This small molecule binds to this protein.
Small molecule (SMILES): CSC[C@H](NC(=O)Cc1ccccc1)C(=O)N[C@@H](Cc1ccccc1)[C@H](O)C(=O)N1CSC(C)(C)[C@H]1C(=O)N[C@H]1c2ccccc2C[C@H]1O

Sequence of chain 1.C:
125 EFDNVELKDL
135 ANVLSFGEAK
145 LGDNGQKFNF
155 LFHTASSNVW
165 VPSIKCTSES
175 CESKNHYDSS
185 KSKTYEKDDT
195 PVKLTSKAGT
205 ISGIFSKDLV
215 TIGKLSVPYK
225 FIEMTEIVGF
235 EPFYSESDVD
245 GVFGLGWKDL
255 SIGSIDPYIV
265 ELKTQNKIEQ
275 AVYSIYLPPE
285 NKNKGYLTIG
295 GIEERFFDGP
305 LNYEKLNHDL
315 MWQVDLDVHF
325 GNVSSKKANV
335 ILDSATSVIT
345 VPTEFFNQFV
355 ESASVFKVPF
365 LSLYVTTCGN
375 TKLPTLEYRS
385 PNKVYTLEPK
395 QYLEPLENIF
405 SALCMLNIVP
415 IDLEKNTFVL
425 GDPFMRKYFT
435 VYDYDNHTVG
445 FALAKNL

Sequence of chain 1.D:
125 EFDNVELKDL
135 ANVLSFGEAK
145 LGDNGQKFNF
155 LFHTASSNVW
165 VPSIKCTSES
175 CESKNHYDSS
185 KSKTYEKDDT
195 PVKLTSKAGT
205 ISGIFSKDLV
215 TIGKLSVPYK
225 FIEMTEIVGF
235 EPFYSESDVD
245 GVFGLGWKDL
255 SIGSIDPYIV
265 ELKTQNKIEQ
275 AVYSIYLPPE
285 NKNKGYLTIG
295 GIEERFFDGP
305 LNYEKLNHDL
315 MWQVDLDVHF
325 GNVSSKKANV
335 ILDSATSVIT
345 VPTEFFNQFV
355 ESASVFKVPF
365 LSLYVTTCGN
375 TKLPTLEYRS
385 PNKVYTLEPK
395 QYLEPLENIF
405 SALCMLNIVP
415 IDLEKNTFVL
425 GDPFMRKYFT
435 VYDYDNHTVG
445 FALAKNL

Binding-site contacts:
Ligand atom C contacts residue GLU401 of chain 1.C at 3.6 Å.
Ligand atom CBO contacts residue MET315 of chain 1.D at 3.7 Å (hydrophobic).
Ligand atom CAS contacts residue LEU407 of chain 1.C at 3.7 Å (hydrophobic).
Ligand atom OAG contacts residue EDO1 of chain 1.X at 3.4 Å.
Ligand atom OAG contacts residue ALA159 of chain 1.D at 3.6 Å (h-bond).
Ligand atom OAI contacts residue GLU401 of chain 1.C at 3.8 Å.
Ligand atom CAZ contacts residue EDO1 of chain 1.X at 2.5 Å.
Ligand atom CBB contacts residue GLU401 of chain 1.C at 3.6 Å.
Ligand atom NBV contacts residue EDO1 of chain 1.X at 3.6 Å.
Ligand atom OAG contacts residue SER160 of chain 1.D at 3.2 Å.
Ligand atom OAD contacts residue LEU407 of chain 1.C at 3.3 Å.
Ligand atom NBD contacts residue GLU401 of chain 1.C at 2.9 Å (salt-bridge).
Ligand atom CAW contacts residue MET315 of chain 1.D at 3.9 Å (hydrophobic).
Ligand atom CBK contacts residue ALA159 of chain 1.D at 3.7 Å (hydrophobic).
Ligand atom CAS contacts residue ALA406 of chain 1.C at 3.9 Å (hydrophobic).
Ligand atom SBG contacts residue LEU198 of chain 1.D at 3.8 Å.
Ligand atom OAF contacts residue LEU254 of chain 1.D at 3.8 Å.
Ligand atom CAA contacts residue ASP337 of chain 1.D at 3.0 Å.
Ligand atom CBA contacts residue MET315 of chain 1.D at 3.8 Å (hydrophobic).
Ligand atom CB contacts residue GLU401 of chain 1.C at 3.9 Å.
Ligand atom CAM contacts residue ALA406 of chain 1.C at 3.9 Å (hydrophobic).
Ligand atom SBF contacts residue GLU401 of chain 1.C at 4.0 Å.
Ligand atom CAK contacts residue TRP164 of chain 1.D at 3.8 Å (hydrophobic).
Ligand atom CAQ contacts residue ASP337 of chain 1.D at 3.8 Å.
Ligand atom OAI contacts residue HIS157 of chain 1.D at 3.3 Å.
Ligand atom CAO contacts residue PHE404 of chain 1.C at 4.0 Å (hydrophobic).
Ligand atom CAO contacts residue VAL246 of chain 1.D at 4.0 Å (hydrophobic).
Ligand atom CBR contacts residue ALA159 of chain 1.D at 3.6 Å (hydrophobic).
Ligand atom CAO contacts residue TRP164 of chain 1.D at 3.7 Å (hydrophobic).
Ligand atom CBN contacts residue MET315 of chain 1.D at 3.8 Å (hydrophobic).
Ligand atom CBK contacts residue EDO1 of chain 1.X at 3.9 Å.
Ligand atom CAK contacts residue PHE404 of chain 1.C at 3.8 Å (hydrophobic).
Ligand atom OAI contacts residue ALA159 of chain 1.D at 2.8 Å (h-bond).
Ligand atom CAT contacts residue PHE404 of chain 1.C at 3.9 Å (hydrophobic).
Ligand atom CBS contacts residue GLU401 of chain 1.C at 3.6 Å.
Ligand atom CAC contacts residue LEU198 of chain 1.D at 3.9 Å (hydrophobic).
Ligand atom SBG contacts residue EDO1 of chain 1.X at 3.8 Å.
Ligand atom CA contacts residue GLU401 of chain 1.C at 3.2 Å.
Ligand atom CAX contacts residue LEU417 of chain 1.D at 4.0 Å (hydrophobic).
Ligand atom CBB contacts residue HIS157 of chain 1.D at 4.0 Å.